Sequence of chain 1.A:
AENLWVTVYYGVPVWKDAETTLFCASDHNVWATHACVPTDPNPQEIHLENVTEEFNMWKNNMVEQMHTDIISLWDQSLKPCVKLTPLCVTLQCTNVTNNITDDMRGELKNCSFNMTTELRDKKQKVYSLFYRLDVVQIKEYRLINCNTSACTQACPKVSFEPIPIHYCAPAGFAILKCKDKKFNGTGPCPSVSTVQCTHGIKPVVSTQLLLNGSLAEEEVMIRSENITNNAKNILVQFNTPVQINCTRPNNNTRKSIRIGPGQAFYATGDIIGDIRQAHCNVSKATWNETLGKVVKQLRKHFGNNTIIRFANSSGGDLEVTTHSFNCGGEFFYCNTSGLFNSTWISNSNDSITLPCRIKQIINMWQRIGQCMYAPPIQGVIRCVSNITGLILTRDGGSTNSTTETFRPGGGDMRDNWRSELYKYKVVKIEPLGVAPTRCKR

A protein and the small-molecule ligand that binds it are described below.
Small molecule (SMILES): CC(=O)N[C@H]1[C@H](O[C@H]2[C@H](O)[C@@H](NC(C)=O)CO[C@@H]2CO)O[C@H](CO)[C@@H](O)[C@@H]1O

Binding-site contacts:
Ligand atom O7 contacts residue ASN122 of chain 1.A at 3.6 Å.
Ligand atom C3 contacts residue ASN122 of chain 1.A at 3.8 Å.
Ligand atom C2 contacts residue ASN122 of chain 1.A at 2.5 Å.
Ligand atom C7 contacts residue PHE121 of chain 1.A at 4.3 Å (hydrophobic).
Ligand atom O7 contacts residue PHE121 of chain 1.A at 4.4 Å.
Ligand atom O7 contacts residue THR98 of chain 1.A at 4.2 Å.
Ligand atom C8 contacts residue LYS133 of chain 1.A at 4.5 Å.
Ligand atom N2 contacts residue ASN122 of chain 1.A at 3.0 Å (h-bond).
Ligand atom C5 contacts residue ASN122 of chain 1.A at 3.6 Å.
Ligand atom O5 contacts residue ASN122 of chain 1.A at 2.3 Å (h-bond).
Ligand atom C8 contacts residue GLN100 of chain 1.A at 3.7 Å.
Ligand atom C1 contacts residue ASN122 of chain 1.A at 1.4 Å.
Ligand atom C4 contacts residue ASN122 of chain 1.A at 4.2 Å.
Ligand atom O7 contacts residue GLN100 of chain 1.A at 4.0 Å.
Ligand atom C8 contacts residue ASN122 of chain 1.A at 4.3 Å.
Ligand atom C7 contacts residue ASN122 of chain 1.A at 3.5 Å.
Ligand atom O6 contacts residue ASN122 of chain 1.A at 4.5 Å.
Ligand atom C7 contacts residue SER120 of chain 1.A at 4.5 Å.
Ligand atom C8 contacts residue PHE121 of chain 1.A at 3.6 Å (hydrophobic).
Ligand atom C8 contacts residue SER120 of chain 1.A at 3.3 Å.
Ligand atom C7 contacts residue GLN100 of chain 1.A at 4.1 Å.